Binding-site contacts:
Ligand atom O1 contacts residue GLY221 of chain 1.A at 2.8 Å (h-bond).
Ligand atom O1 contacts residue GLY220 of chain 1.A at 3.5 Å.
Ligand atom C4 contacts residue GLY221 of chain 1.A at 3.9 Å.
Ligand atom C3 contacts residue LEU222 of chain 1.A at 3.3 Å (hydrophobic).
Ligand atom C1 contacts residue MET251 of chain 1.A at 4.1 Å (hydrophobic).
Ligand atom C1 contacts residue TYR97 of chain 1.A at 3.8 Å (hydrophobic).
Ligand atom C3 contacts residue VAL224 of chain 1.A at 4.1 Å (hydrophobic).
Ligand atom C6 contacts residue CYS149 of chain 1.A at 3.7 Å (hydrophobic).
Ligand atom C contacts residue GLY252 of chain 1.A at 3.8 Å.
Ligand atom N contacts residue TYR97 of chain 1.A at 3.8 Å.
Ligand atom C5 contacts residue MET251 of chain 1.A at 3.8 Å (hydrophobic).
Ligand atom C2 contacts residue TYR97 of chain 1.A at 3.7 Å (hydrophobic).
Ligand atom C3 contacts residue TYR97 of chain 1.A at 3.7 Å (hydrophobic).
Ligand atom N contacts residue GLY252 of chain 1.A at 4.0 Å.
Ligand atom C1 contacts residue ALA223 of chain 1.A at 3.6 Å (hydrophobic).
Ligand atom C7 contacts residue TYR97 of chain 1.A at 3.4 Å (hydrophobic).
Ligand atom C1 contacts residue GLY252 of chain 1.A at 3.9 Å.
Ligand atom C4 contacts residue TYR97 of chain 1.A at 3.8 Å (hydrophobic).
Ligand atom C5 contacts residue CYS149 of chain 1.A at 4.1 Å (hydrophobic).
Ligand atom N1 contacts residue TYR97 of chain 1.A at 3.4 Å.
Ligand atom C5 contacts residue TYR97 of chain 1.A at 3.7 Å (hydrophobic).
Ligand atom C contacts residue TYR97 of chain 1.A at 3.8 Å (hydrophobic).
Ligand atom N contacts residue MET251 of chain 1.A at 4.1 Å.
Ligand atom C6 contacts residue GLN194 of chain 1.A at 3.8 Å.
Ligand atom O1 contacts residue ASP147 of chain 1.A at 3.4 Å (salt-bridge).
Ligand atom C6 contacts residue MET251 of chain 1.A at 3.6 Å (hydrophobic).
Ligand atom O contacts residue MET251 of chain 1.A at 3.6 Å.
Ligand atom O contacts residue TYR97 of chain 1.A at 3.9 Å.
Ligand atom C6 contacts residue GLY221 of chain 1.A at 3.9 Å.
Ligand atom O contacts residue CYS149 of chain 1.A at 4.1 Å.
Ligand atom O contacts residue GLN194 of chain 1.A at 4.0 Å.
Ligand atom C7 contacts residue MET251 of chain 1.A at 3.7 Å (hydrophobic).
Ligand atom O1 contacts residue CYS149 of chain 1.A at 3.4 Å.
Ligand atom O1 contacts residue MET251 of chain 1.A at 4.1 Å.
Ligand atom C6 contacts residue ASP147 of chain 1.A at 3.3 Å.
Ligand atom O1 contacts residue GLN194 of chain 1.A at 2.9 Å (h-bond).
Ligand atom C4 contacts residue CYS149 of chain 1.A at 3.7 Å (hydrophobic).
Ligand atom N1 contacts residue MET251 of chain 1.A at 3.9 Å.
Ligand atom O contacts residue ASP147 of chain 1.A at 2.5 Å (salt-bridge).
Ligand atom C4 contacts residue LEU222 of chain 1.A at 3.8 Å (hydrophobic).

Sequence of chain 1.A:
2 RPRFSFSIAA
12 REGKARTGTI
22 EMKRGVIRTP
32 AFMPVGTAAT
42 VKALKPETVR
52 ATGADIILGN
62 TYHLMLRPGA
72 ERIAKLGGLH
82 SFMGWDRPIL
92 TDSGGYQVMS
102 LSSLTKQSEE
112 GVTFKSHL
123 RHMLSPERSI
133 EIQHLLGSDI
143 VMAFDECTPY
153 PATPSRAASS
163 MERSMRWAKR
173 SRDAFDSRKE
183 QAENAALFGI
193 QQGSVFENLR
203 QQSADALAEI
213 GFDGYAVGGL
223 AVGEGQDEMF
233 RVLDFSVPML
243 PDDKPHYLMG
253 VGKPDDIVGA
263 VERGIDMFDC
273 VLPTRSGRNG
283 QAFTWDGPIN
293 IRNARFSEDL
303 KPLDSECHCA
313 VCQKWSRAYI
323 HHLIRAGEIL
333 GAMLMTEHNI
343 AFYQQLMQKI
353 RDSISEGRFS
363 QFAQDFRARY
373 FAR

The small molecule below binds the protein below.
Small molecule (SMILES): CN(C)c1ccc(C(=O)O)cn1